Binding-site contacts:
Ligand atom O contacts residue TRP10 of chain 1.KB at 3.9 Å.
Ligand atom N contacts residue TRP10 of chain 1.KB at 4.3 Å.

Sequence of chain 1.KB:
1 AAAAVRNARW

A small-molecule ligand and the protein it binds are described below.
Small molecule (SMILES): C[C@H](N)C(=O)O